Sequence of chain 2.A:
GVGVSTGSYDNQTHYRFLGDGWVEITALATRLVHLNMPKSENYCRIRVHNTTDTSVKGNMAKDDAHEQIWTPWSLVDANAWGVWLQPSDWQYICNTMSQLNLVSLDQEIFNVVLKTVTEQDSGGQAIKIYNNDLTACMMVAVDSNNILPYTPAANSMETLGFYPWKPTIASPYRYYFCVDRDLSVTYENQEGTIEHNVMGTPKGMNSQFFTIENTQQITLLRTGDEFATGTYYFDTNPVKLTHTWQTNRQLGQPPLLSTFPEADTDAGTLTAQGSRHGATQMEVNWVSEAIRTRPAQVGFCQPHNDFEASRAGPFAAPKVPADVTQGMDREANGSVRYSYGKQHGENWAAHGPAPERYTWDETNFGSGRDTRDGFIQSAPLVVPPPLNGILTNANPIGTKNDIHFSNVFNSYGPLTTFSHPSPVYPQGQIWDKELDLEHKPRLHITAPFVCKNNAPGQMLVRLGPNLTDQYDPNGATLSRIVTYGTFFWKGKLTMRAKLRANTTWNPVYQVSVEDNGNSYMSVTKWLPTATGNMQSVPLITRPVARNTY

Binding-site contacts:
Ligand atom OP1 contacts residue TYR271 of chain 2.A at 3.1 Å (h-bond).
Ligand atom OP1 contacts residue ASP273 of chain 2.A at 3.3 Å.
Ligand atom C5' contacts residue ASP273 of chain 2.A at 3.8 Å.
Ligand atom C5' contacts residue ASN491 of chain 2.A at 4.0 Å.
Ligand atom P contacts residue ASP273 of chain 2.A at 2.8 Å.
Ligand atom OP2 contacts residue ASN491 of chain 2.A at 1.7 Å (h-bond).
Ligand atom OP2 contacts residue ASP273 of chain 2.A at 2.4 Å.
Ligand atom P contacts residue PHE272 of chain 2.A at 4.3 Å.
Ligand atom O5' contacts residue ASP273 of chain 2.A at 4.1 Å.
Ligand atom OP1 contacts residue PHE272 of chain 2.A at 3.4 Å.
Ligand atom P contacts residue TYR271 of chain 2.A at 4.5 Å.
Ligand atom P contacts residue ASN491 of chain 2.A at 3.0 Å.
Ligand atom OP1 contacts residue ASN491 of chain 2.A at 3.6 Å.
Ligand atom O5' contacts residue ASN491 of chain 2.A at 3.5 Å (h-bond).

This small molecule binds to this protein.
Small molecule (SMILES): Nc1ncnc2c1ncn2[C@H]1C[C@H](O)[C@@H](COP(=O)(O)O)O1